Binding-site contacts:
Ligand atom C13 contacts residue PHE153 of chain 1.B at 3.5 Å (hydrophobic).
Ligand atom N1 contacts residue CYS103 of chain 1.B at 2.8 Å (h-bond).
Ligand atom C17 contacts residue ASP164 of chain 1.B at 3.5 Å.
Ligand atom C13 contacts residue ASP164 of chain 1.B at 3.5 Å.
Ligand atom C9 contacts residue ALA41 of chain 1.B at 3.7 Å (hydrophobic).
Ligand atom C5 contacts residue CYS103 of chain 1.B at 3.8 Å (hydrophobic).
Ligand atom C9 contacts residue GLU101 of chain 1.B at 3.2 Å.
Ligand atom C10 contacts residue ALA41 of chain 1.B at 3.6 Å (hydrophobic).
Ligand atom C6 contacts residue SER106 of chain 1.B at 3.8 Å.
Ligand atom C22 contacts residue ASP110 of chain 1.B at 3.5 Å.
Ligand atom C26 contacts residue ASP110 of chain 1.B at 3.3 Å.
Ligand atom N contacts residue TYR102 of chain 1.B at 3.4 Å.
Ligand atom C7 contacts residue SER106 of chain 1.B at 3.7 Å.
Ligand atom C19 contacts residue ASP164 of chain 1.B at 3.5 Å.
Ligand atom C16 contacts residue ASP164 of chain 1.B at 3.2 Å.
Ligand atom N3 contacts residue MET100 of chain 1.B at 3.7 Å.
Ligand atom C9 contacts residue CYS103 of chain 1.B at 3.4 Å (hydrophobic).
Ligand atom C6 contacts residue TYR102 of chain 1.B at 3.5 Å (hydrophobic).
Ligand atom C18 contacts residue ASP164 of chain 1.B at 3.5 Å.
Ligand atom N5 contacts residue ASP110 of chain 1.B at 2.8 Å (salt-bridge).
Ligand atom N1 contacts residue TYR102 of chain 1.B at 3.7 Å.
Ligand atom C23 contacts residue PHE165 of chain 1.B at 3.6 Å (hydrophobic).
Ligand atom C2 contacts residue SER106 of chain 1.B at 3.6 Å.
Ligand atom C21 contacts residue SER106 of chain 1.B at 3.2 Å.
Ligand atom O contacts residue ASP110 of chain 1.B at 3.2 Å (salt-bridge).
Ligand atom C6 contacts residue CYS103 of chain 1.B at 3.6 Å (hydrophobic).
Ligand atom C14 contacts residue VAL28 of chain 1.B at 3.7 Å (hydrophobic).
Ligand atom O contacts residue SER106 of chain 1.B at 2.7 Å (h-bond).
Ligand atom C15 contacts residue PHE153 of chain 1.B at 3.2 Å (hydrophobic).
Ligand atom C5 contacts residue TYR102 of chain 1.B at 3.7 Å (hydrophobic).
Ligand atom C3 contacts residue LEU20 of chain 1.B at 3.8 Å (hydrophobic).
Ligand atom C18 contacts residue MET100 of chain 1.B at 3.6 Å (hydrophobic).
Ligand atom C17 contacts residue MET100 of chain 1.B at 3.7 Å (hydrophobic).
Ligand atom C21 contacts residue ASP110 of chain 1.B at 3.7 Å.
Ligand atom C12 contacts residue ASP164 of chain 1.B at 3.7 Å.
Ligand atom C23 contacts residue ASP110 of chain 1.B at 3.7 Å.
Ligand atom C14 contacts residue PHE153 of chain 1.B at 3.2 Å (hydrophobic).
Ligand atom N2 contacts residue PHE153 of chain 1.B at 3.3 Å.
Ligand atom N contacts residue CYS103 of chain 1.B at 3.0 Å (h-bond).
Ligand atom C20 contacts residue ASP164 of chain 1.B at 3.1 Å.

This protein binds this small molecule.
Small molecule (SMILES): C[C@H](NC(=O)[C@@H]1CCCCN1)c1ccc(Nc2ncc3cc(-c4ccncc4)ccc3n2)cc1

Sequence of chain 1.B:
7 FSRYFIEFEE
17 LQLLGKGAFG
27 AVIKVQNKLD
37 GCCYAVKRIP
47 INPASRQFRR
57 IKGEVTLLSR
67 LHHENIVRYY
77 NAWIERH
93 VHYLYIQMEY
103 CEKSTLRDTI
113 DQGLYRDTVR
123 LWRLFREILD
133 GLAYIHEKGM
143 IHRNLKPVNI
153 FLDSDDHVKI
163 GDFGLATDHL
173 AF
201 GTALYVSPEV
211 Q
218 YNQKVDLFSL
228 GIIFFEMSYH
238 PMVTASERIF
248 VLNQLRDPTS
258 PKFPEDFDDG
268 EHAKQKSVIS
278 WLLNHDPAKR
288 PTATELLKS